The small molecule below binds the protein below.
Small molecule (SMILES): Nc1nc2c(ncn2[C@@H]2O[C@H](CO[P](=O)(O)OP(=O)(O)O)[C@@H](OP(=O)(O)O)[C@H]2O)c(=O)[nH]1

Sequence of chain 2.A:
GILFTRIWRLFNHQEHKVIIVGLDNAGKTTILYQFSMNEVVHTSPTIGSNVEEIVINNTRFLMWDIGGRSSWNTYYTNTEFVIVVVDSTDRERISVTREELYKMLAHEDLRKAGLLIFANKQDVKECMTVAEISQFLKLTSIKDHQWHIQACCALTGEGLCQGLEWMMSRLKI

Binding-site contacts:
Ligand atom N7 contacts residue ALA159 of chain 2.A at 3.5 Å.
Ligand atom C5 contacts residue LYS126 of chain 2.A at 3.7 Å.
Ligand atom N1 contacts residue ASP128 of chain 2.A at 2.7 Å (salt-bridge).
Ligand atom N7 contacts residue ASN125 of chain 2.A at 2.9 Å (h-bond).
Ligand atom PB contacts residue LYS29 of chain 2.A at 3.5 Å.
Ligand atom O4' contacts residue LYS126 of chain 2.A at 3.1 Å (salt-bridge).
Ligand atom O1B contacts residue ALA27 of chain 2.A at 3.3 Å (h-bond).
Ligand atom PA contacts residue THR31 of chain 2.A at 3.7 Å.
Ligand atom N2 contacts residue ASP128 of chain 2.A at 3.1 Å (salt-bridge).
Ligand atom C6 contacts residue ASP128 of chain 2.A at 3.5 Å.
Ligand atom O1A contacts residue THR31 of chain 2.A at 2.7 Å (h-bond).
Ligand atom C5 contacts residue ASN125 of chain 2.A at 3.5 Å.
Ligand atom O5' contacts residue THR31 of chain 2.A at 3.6 Å.
Ligand atom O3B contacts residue ASP25 of chain 2.A at 3.1 Å (salt-bridge).
Ligand atom C8 contacts residue THR31 of chain 2.A at 3.3 Å.
Ligand atom O6 contacts residue ALA159 of chain 2.A at 3.0 Å (h-bond).
Ligand atom O2B contacts residue THR30 of chain 2.A at 2.8 Å (h-bond).
Ligand atom O1A contacts residue GLY28 of chain 2.A at 3.2 Å.
Ligand atom O1B contacts residue LYS29 of chain 2.A at 2.7 Å (salt-bridge).
Ligand atom O1A contacts residue LYS29 of chain 2.A at 3.6 Å (salt-bridge).
Ligand atom O6 contacts residue ASP128 of chain 2.A at 3.4 Å (salt-bridge).
Ligand atom C5' contacts residue ASN26 of chain 2.A at 3.6 Å.
Ligand atom O2B contacts residue LYS29 of chain 2.A at 3.6 Å.
Ligand atom PB contacts residue ASN26 of chain 2.A at 3.6 Å.
Ligand atom O6 contacts residue LYS126 of chain 2.A at 3.2 Å (salt-bridge).
Ligand atom C6 contacts residue LYS126 of chain 2.A at 3.5 Å.
Ligand atom O5' contacts residue GLY28 of chain 2.A at 3.6 Å.
Ligand atom O1B contacts residue GLY28 of chain 2.A at 3.0 Å (h-bond).
Ligand atom C2 contacts residue LEU160 of chain 2.A at 3.6 Å (hydrophobic).
Ligand atom O6 contacts residue ASN125 of chain 2.A at 3.0 Å (h-bond).
Ligand atom O1A contacts residue THR30 of chain 2.A at 3.1 Å (h-bond).
Ligand atom O1B contacts residue ASN26 of chain 2.A at 3.6 Å (h-bond).
Ligand atom PA contacts residue GLY28 of chain 2.A at 3.6 Å.
Ligand atom O3B contacts residue ASN26 of chain 2.A at 2.7 Å (h-bond).
Ligand atom N2 contacts residue VAL129 of chain 2.A at 3.5 Å.
Ligand atom O6 contacts residue CYS158 of chain 2.A at 3.3 Å.
Ligand atom O3A contacts residue GLY28 of chain 2.A at 3.2 Å (h-bond).
Ligand atom O3A contacts residue ASN26 of chain 2.A at 3.4 Å.
Ligand atom O2' contacts residue LEU160 of chain 2.A at 3.6 Å.
Ligand atom N1 contacts residue LYS126 of chain 2.A at 3.5 Å.